Binding-site contacts:
Ligand atom O1A contacts residue LEU148 of chain 1.C at 3.1 Å (h-bond).
Ligand atom O1G contacts residue VAL146 of chain 1.C at 2.7 Å (h-bond).
Ligand atom O1A contacts residue GLY147 of chain 1.C at 3.5 Å (h-bond).
Ligand atom O3A contacts residue MG1 of chain 1.J at 3.4 Å.
Ligand atom PG contacts residue THR143 of chain 1.C at 3.5 Å.
Ligand atom O2A contacts residue LEU148 of chain 1.C at 3.3 Å (h-bond).
Ligand atom O4' contacts residue ALA122 of chain 1.C at 3.4 Å.
Ligand atom N3B contacts residue GLY142 of chain 1.C at 3.5 Å.
Ligand atom O2G contacts residue THR143 of chain 1.C at 2.8 Å (h-bond).
Ligand atom O2B contacts residue MG1 of chain 1.J at 2.0 Å.
Ligand atom O3' contacts residue GLY129 of chain 1.C at 3.5 Å.
Ligand atom PB contacts residue MG1 of chain 1.J at 3.0 Å.
Ligand atom O2G contacts residue ASN144 of chain 1.C at 3.0 Å (h-bond).
Ligand atom O2G contacts residue LYS368 of chain 1.C at 2.8 Å (salt-bridge).
Ligand atom N3B contacts residue ASN144 of chain 1.C at 3.1 Å (h-bond).
Ligand atom O2G contacts residue GLY142 of chain 1.C at 3.5 Å.
Ligand atom O2A contacts residue MG1 of chain 1.J at 2.1 Å.
Ligand atom O3' contacts residue THR130 of chain 1.C at 3.0 Å (h-bond).
Ligand atom PG contacts residue MG1 of chain 1.J at 3.2 Å.
Ligand atom O1G contacts residue GLY147 of chain 1.C at 2.8 Å (h-bond).
Ligand atom N7 contacts residue ASN64 of chain 1.C at 3.4 Å.
Ligand atom O1G contacts residue GLY145 of chain 1.C at 3.2 Å (h-bond).
Ligand atom N6 contacts residue ASN95 of chain 1.C at 2.9 Å (h-bond).
Ligand atom N3B contacts residue MG1 of chain 1.J at 3.5 Å.
Ligand atom O2A contacts residue ASN64 of chain 1.C at 2.9 Å (h-bond).
Ligand atom N3 contacts residue ILE100 of chain 1.C at 3.5 Å.
Ligand atom O1A contacts residue VAL146 of chain 1.C at 3.4 Å (h-bond).
Ligand atom O3G contacts residue MG1 of chain 1.J at 2.0 Å.
Ligand atom PG contacts residue ASN144 of chain 1.C at 3.5 Å.
Ligand atom N3B contacts residue THR143 of chain 1.C at 2.9 Å (h-bond).
Ligand atom PA contacts residue MG1 of chain 1.J at 3.3 Å.
Ligand atom N3B contacts residue GLY145 of chain 1.C at 3.0 Å (h-bond).
Ligand atom O1A contacts residue LYS149 of chain 1.C at 2.8 Å (salt-bridge).
Ligand atom O2B contacts residue ASN64 of chain 1.C at 3.0 Å (h-bond).
Ligand atom O1B contacts residue ASN131 of chain 1.C at 3.0 Å (h-bond).
Ligand atom O3A contacts residue GLY145 of chain 1.C at 3.2 Å.
Ligand atom O3G contacts residue GLU60 of chain 1.C at 3.4 Å (salt-bridge).
Ligand atom O2' contacts residue THR130 of chain 1.C at 2.9 Å (h-bond).
Ligand atom C2 contacts residue HIS68 of chain 1.C at 3.5 Å.
Ligand atom O1G contacts residue GLN366 of chain 1.C at 3.3 Å (h-bond).

This small molecule binds to this protein.
Small molecule (SMILES): Nc1ncnc2c1ncn2[C@@H]1O[C@H](CO[P](=O)(O)O[P](=O)(O)NP(=O)(O)O)[C@@H](O)[C@H]1O

Sequence of chain 1.B:
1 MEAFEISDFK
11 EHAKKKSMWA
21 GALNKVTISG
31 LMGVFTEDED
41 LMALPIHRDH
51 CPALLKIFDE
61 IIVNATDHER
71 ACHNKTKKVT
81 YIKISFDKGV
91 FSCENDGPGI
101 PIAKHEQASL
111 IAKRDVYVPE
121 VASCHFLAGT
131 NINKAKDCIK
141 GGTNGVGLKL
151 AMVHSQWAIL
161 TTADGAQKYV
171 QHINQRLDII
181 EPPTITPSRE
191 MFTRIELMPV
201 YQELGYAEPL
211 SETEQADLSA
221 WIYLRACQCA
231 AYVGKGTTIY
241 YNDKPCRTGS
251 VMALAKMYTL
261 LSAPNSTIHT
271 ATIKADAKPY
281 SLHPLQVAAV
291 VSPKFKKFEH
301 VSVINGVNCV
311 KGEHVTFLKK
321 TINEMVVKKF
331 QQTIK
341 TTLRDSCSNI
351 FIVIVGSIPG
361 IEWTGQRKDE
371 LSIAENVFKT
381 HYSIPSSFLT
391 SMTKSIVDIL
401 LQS

Sequence of chain 1.C:
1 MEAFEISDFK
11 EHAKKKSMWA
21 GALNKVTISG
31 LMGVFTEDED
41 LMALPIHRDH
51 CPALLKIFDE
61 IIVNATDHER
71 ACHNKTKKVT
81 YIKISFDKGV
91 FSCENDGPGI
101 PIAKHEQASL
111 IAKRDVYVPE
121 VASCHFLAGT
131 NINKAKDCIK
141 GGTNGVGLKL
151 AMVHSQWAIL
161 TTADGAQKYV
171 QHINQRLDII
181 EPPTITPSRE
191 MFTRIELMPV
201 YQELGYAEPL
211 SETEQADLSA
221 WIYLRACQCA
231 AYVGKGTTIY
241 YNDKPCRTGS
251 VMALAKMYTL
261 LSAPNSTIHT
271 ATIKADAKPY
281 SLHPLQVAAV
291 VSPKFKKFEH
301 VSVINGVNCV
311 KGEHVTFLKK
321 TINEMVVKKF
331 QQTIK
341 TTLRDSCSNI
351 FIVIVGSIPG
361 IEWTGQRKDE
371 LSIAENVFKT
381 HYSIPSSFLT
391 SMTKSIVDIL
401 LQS